Binding-site contacts:
Ligand atom O5 contacts residue ASN27 of chain 1.A at 2.4 Å (h-bond).
Ligand atom C3 contacts residue ASN27 of chain 1.A at 3.7 Å.
Ligand atom C1 contacts residue ASN27 of chain 1.A at 1.4 Å.
Ligand atom O6 contacts residue GLN19 of chain 1.A at 4.3 Å.
Ligand atom N2 contacts residue ASN27 of chain 1.A at 2.8 Å (h-bond).
Ligand atom C8 contacts residue ASN27 of chain 1.A at 4.4 Å.
Ligand atom C7 contacts residue ASN27 of chain 1.A at 3.2 Å.
Ligand atom O7 contacts residue ASN27 of chain 1.A at 3.3 Å (h-bond).
Ligand atom C4 contacts residue ASN27 of chain 1.A at 4.2 Å.
Ligand atom O5 contacts residue GLN19 of chain 1.A at 4.0 Å.
Ligand atom C5 contacts residue ASN27 of chain 1.A at 3.7 Å.
Ligand atom C2 contacts residue ASN27 of chain 1.A at 2.3 Å.

This small molecule binds to this protein.
Small molecule (SMILES): CC(=O)N[C@H]1[C@H](O[C@H]2[C@H](O)[C@@H](NC(C)=O)CO[C@@H]2CO)O[C@H](CO)[C@@H](O[C@H]2O[C@H](CO)[C@@H](O)[C@H](O)[C@@H]2O)[C@@H]1O

Sequence of chain 1.A:
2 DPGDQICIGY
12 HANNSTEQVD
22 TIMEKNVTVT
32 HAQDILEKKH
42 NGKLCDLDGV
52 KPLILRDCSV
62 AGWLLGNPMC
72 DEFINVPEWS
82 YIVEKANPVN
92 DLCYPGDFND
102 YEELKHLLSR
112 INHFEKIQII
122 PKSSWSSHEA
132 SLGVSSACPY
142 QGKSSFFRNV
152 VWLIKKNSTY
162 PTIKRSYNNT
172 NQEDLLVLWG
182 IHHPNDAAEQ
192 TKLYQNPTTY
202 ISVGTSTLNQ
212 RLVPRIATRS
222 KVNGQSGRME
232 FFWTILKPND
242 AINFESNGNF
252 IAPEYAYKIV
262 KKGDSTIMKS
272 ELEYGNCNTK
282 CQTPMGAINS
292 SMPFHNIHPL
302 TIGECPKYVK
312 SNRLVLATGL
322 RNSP